Binding-site contacts:
Ligand atom C1 contacts residue PHE212 of chain 1.B at 3.6 Å (hydrophobic).
Ligand atom O3 contacts residue PHE520 of chain 1.B at 3.5 Å.
Ligand atom C3 contacts residue PHE520 of chain 1.B at 3.8 Å (hydrophobic).
Ligand atom O4 contacts residue SER349 of chain 1.B at 2.5 Å (h-bond).
Ligand atom C5 contacts residue SER349 of chain 1.B at 3.2 Å.
Ligand atom O1 contacts residue ILE215 of chain 1.B at 3.6 Å.
Ligand atom O4 contacts residue THR511 of chain 1.B at 3.6 Å.
Ligand atom O2 contacts residue PHE212 of chain 1.B at 3.3 Å.
Ligand atom C3 contacts residue PHE212 of chain 1.B at 3.8 Å (hydrophobic).
Ligand atom C5 contacts residue SER513 of chain 1.B at 3.5 Å.
Ligand atom C2 contacts residue PHE520 of chain 1.B at 4.0 Å (hydrophobic).
Ligand atom C4 contacts residue SER349 of chain 1.B at 3.9 Å.
Ligand atom O2 contacts residue SER349 of chain 1.B at 4.2 Å.
Ligand atom C1 contacts residue ILE215 of chain 1.B at 4.1 Å (hydrophobic).
Ligand atom C1 contacts residue ASN211 of chain 1.B at 3.9 Å.
Ligand atom C5 contacts residue GLY512 of chain 1.B at 3.6 Å.
Ligand atom O2 contacts residue ASN211 of chain 1.B at 3.1 Å (h-bond).
Ligand atom O1 contacts residue PHE212 of chain 1.B at 4.3 Å.
Ligand atom O3 contacts residue GLY512 of chain 1.B at 3.4 Å (h-bond).
Ligand atom C2 contacts residue ILE215 of chain 1.B at 4.1 Å (hydrophobic).
Ligand atom O4 contacts residue LYS347 of chain 1.B at 4.2 Å.
Ligand atom O2 contacts residue LYS347 of chain 1.B at 3.5 Å.
Ligand atom O2 contacts residue CYS348 of chain 1.B at 2.7 Å (h-bond).
Ligand atom O1 contacts residue PHE520 of chain 1.B at 4.4 Å.
Ligand atom C4 contacts residue SER513 of chain 1.B at 3.8 Å.
Ligand atom O1 contacts residue CYS348 of chain 1.B at 3.5 Å.
Ligand atom C5 contacts residue PHE520 of chain 1.B at 3.9 Å (hydrophobic).
Ligand atom C5 contacts residue THR511 of chain 1.B at 4.4 Å.
Ligand atom C3 contacts residue SER349 of chain 1.B at 3.4 Å.
Ligand atom O3 contacts residue THR511 of chain 1.B at 4.1 Å.
Ligand atom C2 contacts residue PHE212 of chain 1.B at 3.4 Å (hydrophobic).
Ligand atom O4 contacts residue SER513 of chain 1.B at 4.2 Å.
Ligand atom O3 contacts residue SER349 of chain 1.B at 4.0 Å.
Ligand atom C4 contacts residue PHE520 of chain 1.B at 3.7 Å (hydrophobic).
Ligand atom O4 contacts residue GLY512 of chain 1.B at 3.0 Å (h-bond).
Ligand atom O1 contacts residue ASN211 of chain 1.B at 4.0 Å.
Ligand atom C1 contacts residue CYS348 of chain 1.B at 3.6 Å (hydrophobic).
Ligand atom C1 contacts residue PHE520 of chain 1.B at 4.5 Å (hydrophobic).
Ligand atom O3 contacts residue SER513 of chain 1.B at 2.6 Å (h-bond).

The small molecule below binds the protein below.
Small molecule (SMILES): O=C(O)CCCC(=O)O

Sequence of chain 1.B:
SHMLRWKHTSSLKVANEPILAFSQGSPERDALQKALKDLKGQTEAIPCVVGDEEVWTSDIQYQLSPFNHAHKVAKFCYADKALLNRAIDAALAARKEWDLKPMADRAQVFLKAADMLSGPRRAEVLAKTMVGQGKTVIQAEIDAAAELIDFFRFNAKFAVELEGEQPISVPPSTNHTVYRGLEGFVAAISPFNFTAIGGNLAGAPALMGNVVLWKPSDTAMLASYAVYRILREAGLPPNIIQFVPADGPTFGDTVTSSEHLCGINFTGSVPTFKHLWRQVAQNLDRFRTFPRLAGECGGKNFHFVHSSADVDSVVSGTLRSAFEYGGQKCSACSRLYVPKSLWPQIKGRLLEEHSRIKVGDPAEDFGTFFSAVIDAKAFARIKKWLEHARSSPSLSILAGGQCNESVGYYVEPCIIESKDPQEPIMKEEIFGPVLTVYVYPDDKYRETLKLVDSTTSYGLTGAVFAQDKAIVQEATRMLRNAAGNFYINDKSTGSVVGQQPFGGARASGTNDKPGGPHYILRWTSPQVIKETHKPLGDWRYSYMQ